Sequence of chain 1.C:
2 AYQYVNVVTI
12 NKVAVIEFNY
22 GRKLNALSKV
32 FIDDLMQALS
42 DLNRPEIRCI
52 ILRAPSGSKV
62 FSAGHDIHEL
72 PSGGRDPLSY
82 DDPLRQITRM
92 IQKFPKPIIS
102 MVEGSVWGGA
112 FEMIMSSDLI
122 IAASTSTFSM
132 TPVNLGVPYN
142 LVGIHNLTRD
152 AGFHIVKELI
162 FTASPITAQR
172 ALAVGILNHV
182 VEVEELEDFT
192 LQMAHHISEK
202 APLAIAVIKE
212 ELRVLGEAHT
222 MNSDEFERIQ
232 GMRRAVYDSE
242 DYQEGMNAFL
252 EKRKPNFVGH

Binding-site contacts:
Ligand atom C8 contacts residue YZS1 of chain 1.L at 0.0 Å.
Ligand atom P1 contacts residue YZS1 of chain 1.L at 0.0 Å.
Ligand atom O5' contacts residue YZS1 of chain 1.L at 0.0 Å (h-bond).
Ligand atom N1 contacts residue YZS1 of chain 1.L at 0.0 Å (h-bond).
Ligand atom CP8 contacts residue YZS1 of chain 1.L at 0.0 Å.
Ligand atom P2 contacts residue YZS1 of chain 1.L at 0.0 Å.
Ligand atom CP5 contacts residue YZS1 of chain 1.L at 0.1 Å.
Ligand atom P3 contacts residue YZS1 of chain 1.L at 0.1 Å.
Ligand atom O11 contacts residue YZS1 of chain 1.L at 0.0 Å (h-bond).
Ligand atom C5 contacts residue YZS1 of chain 1.L at 0.0 Å.
Ligand atom CPA contacts residue YZS1 of chain 1.L at 0.0 Å.
Ligand atom OS5 contacts residue YZS1 of chain 1.L at 0.0 Å (h-bond).
Ligand atom O6 contacts residue YZS1 of chain 1.L at 0.0 Å (h-bond).
Ligand atom OP2 contacts residue YZS1 of chain 1.L at 0.0 Å (h-bond).
Ligand atom C2 contacts residue YZS1 of chain 1.L at 0.0 Å.
Ligand atom C2' contacts residue YZS1 of chain 1.L at 0.0 Å.
Ligand atom O22 contacts residue YZS1 of chain 1.L at 0.0 Å (h-bond).
Ligand atom O21 contacts residue YZS1 of chain 1.L at 0.0 Å (h-bond).
Ligand atom C1' contacts residue YZS1 of chain 1.L at 0.0 Å.
Ligand atom N7 contacts residue YZS1 of chain 1.L at 0.0 Å (h-bond).
Ligand atom O33 contacts residue YZS1 of chain 1.L at 0.1 Å (h-bond).
Ligand atom C3' contacts residue YZS1 of chain 1.L at 0.0 Å.
Ligand atom N9 contacts residue YZS1 of chain 1.L at 0.0 Å (h-bond).
Ligand atom O3' contacts residue YZS1 of chain 1.L at 0.0 Å (h-bond).
Ligand atom N6 contacts residue YZS1 of chain 1.L at 0.0 Å (h-bond).
Ligand atom OP3 contacts residue YZS1 of chain 1.L at 0.1 Å (h-bond).
Ligand atom N3 contacts residue YZS1 of chain 1.L at 0.0 Å (h-bond).
Ligand atom O2' contacts residue YZS1 of chain 1.L at 0.0 Å (h-bond).
Ligand atom CP6 contacts residue YZS1 of chain 1.L at 0.0 Å.
Ligand atom O12 contacts residue YZS1 of chain 1.L at 0.0 Å (h-bond).
Ligand atom CPB contacts residue YZS1 of chain 1.L at 0.0 Å.
Ligand atom CP7 contacts residue YZS1 of chain 1.L at 0.0 Å.
Ligand atom C5' contacts residue YZS1 of chain 1.L at 0.0 Å.
Ligand atom C4' contacts residue YZS1 of chain 1.L at 0.0 Å.
Ligand atom O4' contacts residue YZS1 of chain 1.L at 0.0 Å (h-bond).
Ligand atom C4 contacts residue YZS1 of chain 1.L at 0.0 Å.
Ligand atom NP2 contacts residue YZS1 of chain 1.L at 0.1 Å (h-bond).
Ligand atom O7 contacts residue YZS1 of chain 1.L at 0.0 Å (h-bond).
Ligand atom CP9 contacts residue YZS1 of chain 1.L at 0.0 Å.
Ligand atom C6 contacts residue YZS1 of chain 1.L at 0.0 Å.

A small-molecule ligand and the protein it binds are described below.
Small molecule (SMILES): C[C@H](C(=O)NCCNC(=O)CCNC(=O)[C@H](O)C(C)(C)COP(=O)(O)OP(=O)(O)OC[C@H]1O[C@@H](n2cnc3c(N)ncnc32)[C@H](O)[C@@H]1OP(=O)(O)O)S(=O)(=O)O